Binding-site contacts:
Ligand atom C3 contacts residue ASN303 of chain 1.A at 3.8 Å.
Ligand atom O7 contacts residue VAL442 of chain 1.A at 4.3 Å.
Ligand atom C8 contacts residue VAL442 of chain 1.A at 3.5 Å (hydrophobic).
Ligand atom C8 contacts residue GLY441 of chain 1.A at 4.5 Å.
Ligand atom C5 contacts residue ILE324 of chain 1.A at 3.9 Å (hydrophobic).
Ligand atom N2 contacts residue ASN303 of chain 1.A at 2.9 Å (h-bond).
Ligand atom C6 contacts residue ILE324 of chain 1.A at 4.1 Å (hydrophobic).
Ligand atom O5 contacts residue ILE324 of chain 1.A at 3.3 Å.
Ligand atom C7 contacts residue VAL442 of chain 1.A at 4.1 Å (hydrophobic).
Ligand atom C8 contacts residue ASN303 of chain 1.A at 4.3 Å.
Ligand atom O7 contacts residue ASN303 of chain 1.A at 3.3 Å (h-bond).
Ligand atom C1 contacts residue ASN303 of chain 1.A at 1.5 Å.
Ligand atom C1 contacts residue ILE324 of chain 1.A at 3.7 Å (hydrophobic).
Ligand atom C7 contacts residue ASN303 of chain 1.A at 3.3 Å.
Ligand atom C5 contacts residue ASN303 of chain 1.A at 3.7 Å.
Ligand atom C4 contacts residue ASN303 of chain 1.A at 4.3 Å.
Ligand atom C2 contacts residue ASN303 of chain 1.A at 2.5 Å.
Ligand atom O5 contacts residue ASN303 of chain 1.A at 2.4 Å (h-bond).

The small molecule below binds the protein below.
Small molecule (SMILES): CC(=O)N[C@H]1[C@H](O[C@H]2[C@H](O)[C@@H](NC(C)=O)CO[C@@H]2CO)O[C@H](CO)[C@@H](O)[C@@H]1O

Sequence of chain 1.A:
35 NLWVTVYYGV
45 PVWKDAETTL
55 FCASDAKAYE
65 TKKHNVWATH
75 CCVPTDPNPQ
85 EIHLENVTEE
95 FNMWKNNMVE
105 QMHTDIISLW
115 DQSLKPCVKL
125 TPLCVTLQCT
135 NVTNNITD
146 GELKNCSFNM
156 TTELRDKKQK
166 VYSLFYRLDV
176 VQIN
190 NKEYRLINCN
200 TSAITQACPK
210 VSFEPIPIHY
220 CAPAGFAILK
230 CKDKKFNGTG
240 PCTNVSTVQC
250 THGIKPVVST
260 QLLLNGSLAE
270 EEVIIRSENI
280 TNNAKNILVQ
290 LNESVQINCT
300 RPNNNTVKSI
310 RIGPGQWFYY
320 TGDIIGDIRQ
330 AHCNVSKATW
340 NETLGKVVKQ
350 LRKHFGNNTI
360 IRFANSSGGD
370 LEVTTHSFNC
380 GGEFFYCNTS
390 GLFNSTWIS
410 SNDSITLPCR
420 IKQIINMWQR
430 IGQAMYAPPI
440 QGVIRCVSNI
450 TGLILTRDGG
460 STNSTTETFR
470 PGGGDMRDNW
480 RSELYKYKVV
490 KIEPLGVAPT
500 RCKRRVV